Sequence of chain 1.A:
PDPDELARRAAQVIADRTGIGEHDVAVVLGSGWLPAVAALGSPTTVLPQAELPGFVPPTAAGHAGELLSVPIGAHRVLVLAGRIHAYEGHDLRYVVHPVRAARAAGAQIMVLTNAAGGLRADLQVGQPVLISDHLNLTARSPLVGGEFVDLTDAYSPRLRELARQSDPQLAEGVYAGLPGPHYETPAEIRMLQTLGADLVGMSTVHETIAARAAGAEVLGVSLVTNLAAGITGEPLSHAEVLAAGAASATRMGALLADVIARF

The protein below binds the small molecule below.
Small molecule (SMILES): O=c1[nH]cnc2nc[nH]c12

Binding-site contacts:
Ligand atom O6 contacts residue GLY122 of chain 1.A at 3.4 Å.
Ligand atom C6 contacts residue GLY122 of chain 1.A at 3.7 Å.
Ligand atom C2 contacts residue GLY206 of chain 1.A at 3.9 Å.
Ligand atom C8 contacts residue VAL246 of chain 1.A at 3.9 Å (hydrophobic).
Ligand atom C4 contacts residue GLY206 of chain 1.A at 4.1 Å.
Ligand atom C6 contacts residue GLU189 of chain 1.A at 3.7 Å.
Ligand atom C5 contacts residue GLY122 of chain 1.A at 3.5 Å.
Ligand atom C8 contacts residue ALA120 of chain 1.A at 3.8 Å (hydrophobic).
Ligand atom C5 contacts residue ASN231 of chain 1.A at 3.9 Å.
Ligand atom C6 contacts residue ASN231 of chain 1.A at 4.0 Å.
Ligand atom N3 contacts residue GLY206 of chain 1.A at 3.5 Å.
Ligand atom N7 contacts residue GLY122 of chain 1.A at 3.4 Å (h-bond).
Ligand atom C2 contacts residue GLU189 of chain 1.A at 3.1 Å.
Ligand atom O6 contacts residue ASN231 of chain 1.A at 3.0 Å (h-bond).
Ligand atom C5 contacts residue TYR188 of chain 1.A at 3.9 Å (hydrophobic).
Ligand atom O6 contacts residue LEU241 of chain 1.A at 3.5 Å.
Ligand atom C2 contacts residue MET207 of chain 1.A at 3.6 Å (hydrophobic).
Ligand atom N9 contacts residue ALA120 of chain 1.A at 3.7 Å.
Ligand atom C8 contacts residue GLY122 of chain 1.A at 4.1 Å.
Ligand atom O6 contacts residue VAL205 of chain 1.A at 3.9 Å.
Ligand atom C4 contacts residue TYR188 of chain 1.A at 3.8 Å (hydrophobic).
Ligand atom C5 contacts residue VAL205 of chain 1.A at 3.8 Å (hydrophobic).
Ligand atom C2 contacts residue VAL205 of chain 1.A at 4.0 Å (hydrophobic).
Ligand atom N7 contacts residue ASN231 of chain 1.A at 2.9 Å (h-bond).
Ligand atom N1 contacts residue VAL205 of chain 1.A at 3.8 Å.
Ligand atom N3 contacts residue MET207 of chain 1.A at 3.4 Å.
Ligand atom C4 contacts residue VAL205 of chain 1.A at 3.9 Å (hydrophobic).
Ligand atom N3 contacts residue TYR188 of chain 1.A at 4.0 Å.
Ligand atom C8 contacts residue ALA121 of chain 1.A at 3.9 Å (hydrophobic).
Ligand atom O6 contacts residue GLU189 of chain 1.A at 3.8 Å.
Ligand atom C6 contacts residue VAL205 of chain 1.A at 3.8 Å (hydrophobic).
Ligand atom C2 contacts residue TYR188 of chain 1.A at 3.8 Å (hydrophobic).
Ligand atom N1 contacts residue TYR188 of chain 1.A at 3.8 Å.
Ligand atom N1 contacts residue GLU189 of chain 1.A at 2.6 Å (salt-bridge).
Ligand atom N7 contacts residue ALA121 of chain 1.A at 3.6 Å.
Ligand atom N3 contacts residue VAL205 of chain 1.A at 4.0 Å.
Ligand atom N7 contacts residue THR230 of chain 1.A at 3.6 Å.
Ligand atom C8 contacts residue ASN231 of chain 1.A at 3.7 Å.
Ligand atom C6 contacts residue TYR188 of chain 1.A at 3.9 Å (hydrophobic).
Ligand atom C8 contacts residue THR230 of chain 1.A at 3.5 Å.